Sequence of chain 1.A:
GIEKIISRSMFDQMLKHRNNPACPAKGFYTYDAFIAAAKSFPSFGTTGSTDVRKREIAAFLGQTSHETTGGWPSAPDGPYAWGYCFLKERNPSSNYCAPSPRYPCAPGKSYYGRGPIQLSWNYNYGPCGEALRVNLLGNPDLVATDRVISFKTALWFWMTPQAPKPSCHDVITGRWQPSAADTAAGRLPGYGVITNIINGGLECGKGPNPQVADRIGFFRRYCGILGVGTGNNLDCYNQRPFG

Binding-site contacts:
Ligand atom C8 contacts residue ARG221 of chain 1.A at 4.0 Å.
Ligand atom C8 contacts residue GLY217 of chain 1.A at 3.4 Å.
Ligand atom O7 contacts residue ARG221 of chain 1.A at 3.4 Å.
Ligand atom C1 contacts residue ARG220 of chain 1.A at 3.5 Å.
Ligand atom C7 contacts residue GLY217 of chain 1.A at 4.3 Å.
Ligand atom N2 contacts residue ARG220 of chain 1.A at 4.0 Å.
Ligand atom C8 contacts residue ARG220 of chain 1.A at 3.9 Å.
Ligand atom C7 contacts residue ARG221 of chain 1.A at 3.8 Å.
Ligand atom C1 contacts residue ARG221 of chain 1.A at 4.5 Å.
Ligand atom C1 contacts residue GLY224 of chain 1.A at 4.5 Å.
Ligand atom C7 contacts residue ARG220 of chain 1.A at 4.2 Å.
Ligand atom O5 contacts residue GLY224 of chain 1.A at 3.9 Å.
Ligand atom N2 contacts residue ARG221 of chain 1.A at 4.3 Å.
Ligand atom C8 contacts residue TYR80 of chain 1.A at 3.9 Å (hydrophobic).
Ligand atom O1 contacts residue ARG220 of chain 1.A at 3.8 Å.
Ligand atom O5 contacts residue ARG220 of chain 1.A at 4.2 Å.

A small-molecule ligand and the protein it binds are described below.
Small molecule (SMILES): CC(=O)N[C@@H]1[C@@H](O)[C@H](O)[C@@H](CO)O[C@@H]1O